Binding-site contacts:
Ligand atom O2 contacts residue VAL1011 of chain 1.B at 3.7 Å.
Ligand atom C2 contacts residue SER876 of chain 1.B at 4.3 Å.
Ligand atom C4 contacts residue PHE1009 of chain 1.B at 3.6 Å (hydrophobic).
Ligand atom C6 contacts residue PHE914 of chain 1.B at 3.5 Å (hydrophobic).
Ligand atom O1' contacts residue THR1010 of chain 1.B at 2.6 Å (h-bond).
Ligand atom O2 contacts residue PHE914 of chain 1.B at 3.9 Å.
Ligand atom O1' contacts residue PHE914 of chain 1.B at 3.9 Å.
Ligand atom C6 contacts residue PHE1009 of chain 1.B at 3.8 Å (hydrophobic).
Ligand atom C3 contacts residue LEU1014 of chain 1.B at 3.9 Å (hydrophobic).
Ligand atom C1' contacts residue ARG880 of chain 1.B at 3.5 Å.
Ligand atom C3 contacts residue GLU802 of chain 1.B at 4.1 Å.
Ligand atom C1 contacts residue PHE914 of chain 1.B at 3.2 Å (hydrophobic).
Ligand atom O2 contacts residue PHE1009 of chain 1.B at 4.3 Å.
Ligand atom C3 contacts residue PHE1009 of chain 1.B at 3.6 Å (hydrophobic).
Ligand atom O2 contacts residue THR1010 of chain 1.B at 3.3 Å (h-bond).
Ligand atom C2 contacts residue PHE914 of chain 1.B at 3.4 Å (hydrophobic).
Ligand atom O2' contacts residue ARG880 of chain 1.B at 2.7 Å (salt-bridge).
Ligand atom C5 contacts residue PHE1009 of chain 1.B at 3.6 Å (hydrophobic).
Ligand atom C1 contacts residue PHE1009 of chain 1.B at 3.8 Å (hydrophobic).
Ligand atom O1' contacts residue ARG880 of chain 1.B at 3.3 Å (salt-bridge).
Ligand atom C6 contacts residue ALA1079 of chain 1.B at 3.8 Å (hydrophobic).
Ligand atom C1' contacts residue PHE914 of chain 1.B at 3.3 Å (hydrophobic).
Ligand atom C4 contacts residue LEU873 of chain 1.B at 4.2 Å (hydrophobic).
Ligand atom C5 contacts residue ALA1078 of chain 1.B at 3.8 Å (hydrophobic).
Ligand atom C2 contacts residue PHE1009 of chain 1.B at 3.7 Å (hydrophobic).
Ligand atom C5 contacts residue PHE914 of chain 1.B at 3.6 Å (hydrophobic).
Ligand atom C1' contacts residue THR1010 of chain 1.B at 3.6 Å.
Ligand atom O1' contacts residue SER1008 of chain 1.B at 4.0 Å.
Ligand atom O2' contacts residue ALA1079 of chain 1.B at 4.1 Å.
Ligand atom O2' contacts residue PHE914 of chain 1.B at 3.2 Å.
Ligand atom O1' contacts residue PHE1009 of chain 1.B at 3.5 Å.
Ligand atom C3 contacts residue LEU873 of chain 1.B at 4.1 Å (hydrophobic).
Ligand atom C1' contacts residue PHE1009 of chain 1.B at 3.9 Å (hydrophobic).
Ligand atom C1 contacts residue THR1010 of chain 1.B at 4.3 Å.
Ligand atom C4 contacts residue GLU802 of chain 1.B at 2.9 Å.
Ligand atom C2 contacts residue THR1010 of chain 1.B at 4.2 Å.
Ligand atom C4 contacts residue PHE914 of chain 1.B at 3.7 Å (hydrophobic).
Ligand atom O2 contacts residue SER876 of chain 1.B at 3.7 Å.
Ligand atom C5 contacts residue GLU802 of chain 1.B at 3.3 Å.
Ligand atom C3 contacts residue PHE914 of chain 1.B at 3.6 Å (hydrophobic).

A small-molecule ligand and the protein it binds are described below.
Small molecule (SMILES): O=C(O)c1ccccc1O

Sequence of chain 1.B:
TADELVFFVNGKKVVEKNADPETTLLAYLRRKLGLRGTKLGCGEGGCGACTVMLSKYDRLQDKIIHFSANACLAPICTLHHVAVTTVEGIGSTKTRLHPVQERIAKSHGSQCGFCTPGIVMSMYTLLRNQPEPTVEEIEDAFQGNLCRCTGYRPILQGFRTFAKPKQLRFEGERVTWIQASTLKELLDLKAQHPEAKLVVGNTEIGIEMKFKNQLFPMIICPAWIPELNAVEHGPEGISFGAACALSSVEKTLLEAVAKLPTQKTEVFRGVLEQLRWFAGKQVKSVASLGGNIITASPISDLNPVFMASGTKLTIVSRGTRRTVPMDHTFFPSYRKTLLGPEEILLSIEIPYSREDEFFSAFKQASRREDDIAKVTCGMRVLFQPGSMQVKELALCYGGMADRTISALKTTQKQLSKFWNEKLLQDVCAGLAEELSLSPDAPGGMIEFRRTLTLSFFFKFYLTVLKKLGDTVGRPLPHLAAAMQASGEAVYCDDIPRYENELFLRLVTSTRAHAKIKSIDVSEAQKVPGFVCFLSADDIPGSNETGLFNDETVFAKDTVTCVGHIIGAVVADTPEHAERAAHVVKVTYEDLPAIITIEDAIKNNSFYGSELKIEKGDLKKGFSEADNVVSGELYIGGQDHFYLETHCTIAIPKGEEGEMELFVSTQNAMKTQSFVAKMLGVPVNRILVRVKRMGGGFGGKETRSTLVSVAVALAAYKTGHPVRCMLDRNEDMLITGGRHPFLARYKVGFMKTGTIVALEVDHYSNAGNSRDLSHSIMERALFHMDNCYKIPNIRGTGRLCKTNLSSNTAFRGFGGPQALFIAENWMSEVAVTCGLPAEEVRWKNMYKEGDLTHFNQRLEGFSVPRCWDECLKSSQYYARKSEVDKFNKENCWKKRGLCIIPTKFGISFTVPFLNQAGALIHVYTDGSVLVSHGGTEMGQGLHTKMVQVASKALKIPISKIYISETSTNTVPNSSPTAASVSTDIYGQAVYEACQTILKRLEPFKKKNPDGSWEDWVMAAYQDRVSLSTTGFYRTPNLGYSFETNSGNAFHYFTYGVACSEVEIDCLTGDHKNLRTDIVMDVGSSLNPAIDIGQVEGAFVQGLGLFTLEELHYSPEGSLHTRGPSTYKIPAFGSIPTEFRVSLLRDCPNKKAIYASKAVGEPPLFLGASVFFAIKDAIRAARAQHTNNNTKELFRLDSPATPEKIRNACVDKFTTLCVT